Binding-site contacts:
Ligand atom N2 contacts residue NAG1 of chain 2.C at 3.4 Å (h-bond).
Ligand atom C3 contacts residue TYR203 of chain 2.A at 3.7 Å (hydrophobic).
Ligand atom O7 contacts residue ASN153 of chain 2.A at 3.5 Å (h-bond).
Ligand atom C8 contacts residue TYR203 of chain 2.A at 4.0 Å (hydrophobic).
Ligand atom O7 contacts residue NAG1 of chain 2.C at 3.1 Å.
Ligand atom C8 contacts residue NAG1 of chain 2.C at 3.1 Å.
Ligand atom O4 contacts residue NAG1 of chain 2.C at 3.3 Å (h-bond).
Ligand atom C1 contacts residue NAG1 of chain 2.C at 4.5 Å.
Ligand atom C7 contacts residue ASN153 of chain 2.A at 3.4 Å.
Ligand atom C3 contacts residue ASN153 of chain 2.A at 3.8 Å.
Ligand atom O5 contacts residue ASN153 of chain 2.A at 2.3 Å (h-bond).
Ligand atom C2 contacts residue NAG1 of chain 2.C at 4.4 Å.
Ligand atom C1 contacts residue NAG1 of chain 2.C at 3.9 Å.
Ligand atom C3 contacts residue NAG1 of chain 2.C at 4.0 Å.
Ligand atom C8 contacts residue ILE152 of chain 2.A at 4.0 Å (hydrophobic).
Ligand atom O5 contacts residue NAG1 of chain 2.C at 3.6 Å.
Ligand atom C5 contacts residue NAG1 of chain 2.C at 3.1 Å.
Ligand atom C7 contacts residue NAG1 of chain 2.C at 3.1 Å.
Ligand atom O7 contacts residue GLU227 of chain 2.A at 4.1 Å.
Ligand atom C7 contacts residue TYR203 of chain 2.A at 4.0 Å (hydrophobic).
Ligand atom C5 contacts residue ASN153 of chain 2.A at 3.7 Å.
Ligand atom C8 contacts residue MET226 of chain 2.A at 4.1 Å (hydrophobic).
Ligand atom N2 contacts residue ASN153 of chain 2.A at 3.0 Å (h-bond).
Ligand atom C7 contacts residue ILE152 of chain 2.A at 4.4 Å (hydrophobic).
Ligand atom C4 contacts residue ASN153 of chain 2.A at 4.2 Å.
Ligand atom C2 contacts residue TYR203 of chain 2.A at 3.7 Å (hydrophobic).
Ligand atom C8 contacts residue GLU227 of chain 2.A at 4.0 Å.
Ligand atom N2 contacts residue TYR203 of chain 2.A at 3.0 Å (h-bond).
Ligand atom C2 contacts residue ASN153 of chain 2.A at 2.5 Å.
Ligand atom O3 contacts residue TYR203 of chain 2.A at 4.4 Å.
Ligand atom C6 contacts residue NAG1 of chain 2.C at 4.4 Å.
Ligand atom C1 contacts residue ASN153 of chain 2.A at 1.5 Å.
Ligand atom C4 contacts residue NAG1 of chain 2.C at 3.7 Å.
Ligand atom C1 contacts residue TYR203 of chain 2.A at 3.9 Å (hydrophobic).
Ligand atom C7 contacts residue GLU227 of chain 2.A at 4.3 Å.
Ligand atom C8 contacts residue PRO204 of chain 2.A at 3.6 Å (hydrophobic).

Sequence of chain 2.A:
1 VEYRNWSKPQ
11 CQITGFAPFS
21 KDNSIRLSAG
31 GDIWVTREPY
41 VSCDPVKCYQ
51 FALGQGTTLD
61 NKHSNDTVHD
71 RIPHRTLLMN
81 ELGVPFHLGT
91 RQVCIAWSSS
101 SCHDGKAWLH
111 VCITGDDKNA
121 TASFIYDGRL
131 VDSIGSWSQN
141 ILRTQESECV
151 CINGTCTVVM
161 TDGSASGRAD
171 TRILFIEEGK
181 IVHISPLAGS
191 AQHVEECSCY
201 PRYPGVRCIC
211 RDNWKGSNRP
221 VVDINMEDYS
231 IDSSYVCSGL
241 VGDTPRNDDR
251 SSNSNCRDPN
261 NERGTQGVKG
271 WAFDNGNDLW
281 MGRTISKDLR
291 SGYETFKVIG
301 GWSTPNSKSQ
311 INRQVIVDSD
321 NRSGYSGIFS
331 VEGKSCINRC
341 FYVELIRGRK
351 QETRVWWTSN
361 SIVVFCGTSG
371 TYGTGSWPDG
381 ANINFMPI

This protein binds this small molecule.
Small molecule (SMILES): CC(=O)N[C@H]1[C@@H](O[C@H]2[C@H](O)[C@@H](NC(C)=O)CO[C@@H]2CO)O[C@H](CO)[C@@H](O)[C@@H]1O